Sequence of chain 2.A:
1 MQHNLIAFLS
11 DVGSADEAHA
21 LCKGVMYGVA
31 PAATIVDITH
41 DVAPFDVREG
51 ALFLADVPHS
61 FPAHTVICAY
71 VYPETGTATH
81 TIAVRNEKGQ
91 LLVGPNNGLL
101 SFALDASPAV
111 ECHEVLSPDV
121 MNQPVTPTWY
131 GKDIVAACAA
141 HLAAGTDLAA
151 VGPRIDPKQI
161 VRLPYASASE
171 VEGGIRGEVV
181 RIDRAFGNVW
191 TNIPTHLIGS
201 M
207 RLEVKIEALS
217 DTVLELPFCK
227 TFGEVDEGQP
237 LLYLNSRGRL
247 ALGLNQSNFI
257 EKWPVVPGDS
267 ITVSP

This protein binds this small molecule.
Small molecule (SMILES): Nc1ncnc2c1ncn2[C@@H]1O[C@H](CCl)[C@@H](O)[C@H]1O

Binding-site contacts:
Ligand atom O3' contacts residue TYR70 of chain 3.A at 3.5 Å.
Ligand atom O3' contacts residue ASP11 of chain 3.A at 2.5 Å (salt-bridge).
Ligand atom O2' contacts residue PRO73 of chain 3.A at 3.6 Å.
Ligand atom O2' contacts residue ASP11 of chain 3.A at 2.9 Å (salt-bridge).
Ligand atom N6 contacts residue PHE228 of chain 2.A at 3.4 Å.
Ligand atom C8 contacts residue PHE186 of chain 2.A at 3.6 Å (hydrophobic).
Ligand atom CL contacts residue TYR130 of chain 3.A at 3.4 Å.
Ligand atom N3 contacts residue PHE45 of chain 3.A at 3.6 Å.
Ligand atom N3 contacts residue PRO73 of chain 3.A at 3.4 Å.
Ligand atom C4 contacts residue PHE45 of chain 3.A at 3.6 Å (hydrophobic).
Ligand atom C5 contacts residue PHE45 of chain 3.A at 3.6 Å (hydrophobic).
Ligand atom CL contacts residue TRP129 of chain 3.A at 3.6 Å.
Ligand atom N7 contacts residue PHE186 of chain 2.A at 3.6 Å.
Ligand atom C2 contacts residue GLN252 of chain 2.A at 3.4 Å.
Ligand atom CL contacts residue THR75 of chain 3.A at 3.6 Å.
Ligand atom N6 contacts residue LEU250 of chain 2.A at 2.9 Å (h-bond).
Ligand atom C5' contacts residue TRP129 of chain 3.A at 3.5 Å (hydrophobic).
Ligand atom C6 contacts residue LEU250 of chain 2.A at 3.6 Å (hydrophobic).
Ligand atom N6 contacts residue ASN188 of chain 2.A at 2.9 Å (h-bond).
Ligand atom C2 contacts residue PHE228 of chain 2.A at 3.6 Å (hydrophobic).
Ligand atom N3 contacts residue PHE228 of chain 2.A at 3.6 Å.
Ligand atom O4' contacts residue TYR72 of chain 3.A at 3.6 Å.
Ligand atom O2' contacts residue TYR72 of chain 3.A at 3.5 Å (h-bond).
Ligand atom O4' contacts residue MET1 of chain 3.C at 3.5 Å (h-bond).
Ligand atom C1' contacts residue TYR72 of chain 3.A at 3.6 Å (hydrophobic).
Ligand atom C4' contacts residue TYR72 of chain 3.A at 3.5 Å (hydrophobic).
Ligand atom N1 contacts residue GLN252 of chain 2.A at 2.9 Å (h-bond).
Ligand atom C5 contacts residue PHE228 of chain 2.A at 3.5 Å (hydrophobic).
Ligand atom C3' contacts residue ASP11 of chain 3.A at 3.4 Å.
Ligand atom C4 contacts residue PHE228 of chain 2.A at 3.5 Å (hydrophobic).
Ligand atom N7 contacts residue ASN188 of chain 2.A at 3.1 Å (h-bond).
Ligand atom N1 contacts residue PHE228 of chain 2.A at 3.4 Å.
Ligand atom C6 contacts residue PHE228 of chain 2.A at 3.3 Å (hydrophobic).
Ligand atom N1 contacts residue LEU250 of chain 2.A at 3.5 Å (h-bond).
Ligand atom CL contacts residue GLY131 of chain 3.A at 3.0 Å.
Ligand atom O3' contacts residue TYR72 of chain 3.A at 3.2 Å (h-bond).
Ligand atom C2' contacts residue PHE186 of chain 2.A at 3.6 Å (hydrophobic).
Ligand atom C8 contacts residue MET1 of chain 3.C at 3.2 Å (hydrophobic).
Ligand atom N7 contacts residue MET1 of chain 3.C at 3.5 Å.
Ligand atom N7 contacts residue PHE228 of chain 2.A at 3.4 Å.

Sequence of chain 3.A:
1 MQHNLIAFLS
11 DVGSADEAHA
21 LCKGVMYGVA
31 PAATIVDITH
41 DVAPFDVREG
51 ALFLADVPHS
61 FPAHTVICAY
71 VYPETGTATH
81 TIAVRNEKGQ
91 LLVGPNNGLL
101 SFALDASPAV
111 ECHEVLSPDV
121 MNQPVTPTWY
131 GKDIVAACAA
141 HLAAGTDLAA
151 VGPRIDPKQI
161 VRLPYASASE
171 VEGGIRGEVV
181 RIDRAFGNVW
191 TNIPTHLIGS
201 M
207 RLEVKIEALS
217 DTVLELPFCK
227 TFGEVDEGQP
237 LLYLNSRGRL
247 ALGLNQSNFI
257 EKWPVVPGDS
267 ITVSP